This small molecule binds to this protein.
Small molecule (SMILES): CC(=O)N[C@@H]1[C@@H](O)[C@H](O)[C@@H](CO)O[C@H]1O

Sequence of chain 2.L:
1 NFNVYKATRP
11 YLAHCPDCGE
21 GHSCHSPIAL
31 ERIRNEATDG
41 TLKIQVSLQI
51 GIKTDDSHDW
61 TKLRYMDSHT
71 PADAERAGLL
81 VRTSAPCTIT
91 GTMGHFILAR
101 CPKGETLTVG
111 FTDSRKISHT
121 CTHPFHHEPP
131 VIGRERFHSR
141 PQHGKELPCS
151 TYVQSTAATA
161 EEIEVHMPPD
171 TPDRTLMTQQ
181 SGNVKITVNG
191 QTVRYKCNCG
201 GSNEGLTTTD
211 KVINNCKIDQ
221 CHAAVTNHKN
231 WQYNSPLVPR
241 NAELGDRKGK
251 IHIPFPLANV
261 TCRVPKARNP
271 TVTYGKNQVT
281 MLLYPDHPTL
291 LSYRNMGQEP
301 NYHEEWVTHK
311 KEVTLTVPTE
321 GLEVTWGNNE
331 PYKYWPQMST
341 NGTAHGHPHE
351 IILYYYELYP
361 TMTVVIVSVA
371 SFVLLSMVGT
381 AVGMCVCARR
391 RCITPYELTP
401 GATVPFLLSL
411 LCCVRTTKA

Binding-site contacts:
Ligand atom C8 contacts residue LYS181 of chain 2.K at 4.3 Å.
Ligand atom O5 contacts residue ASN259 of chain 2.L at 2.3 Å (h-bond).
Ligand atom C1 contacts residue ASN259 of chain 2.L at 1.4 Å.
Ligand atom O6 contacts residue ASN259 of chain 2.L at 4.2 Å.
Ligand atom O7 contacts residue THR116 of chain 2.K at 3.9 Å.
Ligand atom C3 contacts residue ASN259 of chain 2.L at 3.8 Å.
Ligand atom C2 contacts residue ASN259 of chain 2.L at 2.4 Å.
Ligand atom C8 contacts residue ASN259 of chain 2.L at 4.4 Å.
Ligand atom C7 contacts residue ASN259 of chain 2.L at 3.1 Å.
Ligand atom N2 contacts residue ASN259 of chain 2.L at 2.9 Å (h-bond).
Ligand atom C4 contacts residue ASN259 of chain 2.L at 4.2 Å.
Ligand atom O7 contacts residue ASN259 of chain 2.L at 2.9 Å (h-bond).
Ligand atom C5 contacts residue ASN259 of chain 2.L at 3.7 Å.
Ligand atom O7 contacts residue LYS181 of chain 2.K at 4.3 Å.

Sequence of chain 2.K:
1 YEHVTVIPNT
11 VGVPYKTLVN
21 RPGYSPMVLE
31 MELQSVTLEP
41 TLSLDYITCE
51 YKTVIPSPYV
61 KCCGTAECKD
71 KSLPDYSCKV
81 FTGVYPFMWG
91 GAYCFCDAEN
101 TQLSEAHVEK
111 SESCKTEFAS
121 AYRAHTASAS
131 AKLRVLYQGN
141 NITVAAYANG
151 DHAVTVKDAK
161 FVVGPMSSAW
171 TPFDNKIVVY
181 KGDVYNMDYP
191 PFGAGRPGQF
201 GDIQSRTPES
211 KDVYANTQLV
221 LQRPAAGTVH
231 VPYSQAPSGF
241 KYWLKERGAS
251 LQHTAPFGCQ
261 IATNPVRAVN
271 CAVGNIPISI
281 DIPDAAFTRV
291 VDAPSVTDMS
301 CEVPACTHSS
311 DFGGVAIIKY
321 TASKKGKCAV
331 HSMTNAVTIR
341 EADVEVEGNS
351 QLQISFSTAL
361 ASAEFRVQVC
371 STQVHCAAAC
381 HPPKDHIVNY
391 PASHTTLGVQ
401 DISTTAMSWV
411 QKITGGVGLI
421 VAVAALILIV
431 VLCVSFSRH